The protein below binds the small molecule below.
Small molecule (SMILES): CC(=O)N[C@@H]1[C@@H](O)[C@H](O)[C@@H](CO)O[C@H]1O

Sequence of chain 47.C:
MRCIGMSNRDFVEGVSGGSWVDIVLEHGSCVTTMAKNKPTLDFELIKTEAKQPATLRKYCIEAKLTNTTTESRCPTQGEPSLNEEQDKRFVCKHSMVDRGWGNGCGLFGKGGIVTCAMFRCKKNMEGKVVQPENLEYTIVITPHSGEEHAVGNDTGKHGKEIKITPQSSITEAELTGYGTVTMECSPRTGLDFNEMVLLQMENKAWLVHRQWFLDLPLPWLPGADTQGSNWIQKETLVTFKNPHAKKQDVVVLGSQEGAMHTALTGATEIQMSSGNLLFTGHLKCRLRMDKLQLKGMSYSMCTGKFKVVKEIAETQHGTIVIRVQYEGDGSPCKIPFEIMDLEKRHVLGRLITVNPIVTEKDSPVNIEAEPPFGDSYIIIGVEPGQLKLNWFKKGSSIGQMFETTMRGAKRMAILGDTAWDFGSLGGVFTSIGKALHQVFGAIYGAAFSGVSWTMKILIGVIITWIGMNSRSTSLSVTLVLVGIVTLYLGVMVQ

Sequence of chain 47.A:
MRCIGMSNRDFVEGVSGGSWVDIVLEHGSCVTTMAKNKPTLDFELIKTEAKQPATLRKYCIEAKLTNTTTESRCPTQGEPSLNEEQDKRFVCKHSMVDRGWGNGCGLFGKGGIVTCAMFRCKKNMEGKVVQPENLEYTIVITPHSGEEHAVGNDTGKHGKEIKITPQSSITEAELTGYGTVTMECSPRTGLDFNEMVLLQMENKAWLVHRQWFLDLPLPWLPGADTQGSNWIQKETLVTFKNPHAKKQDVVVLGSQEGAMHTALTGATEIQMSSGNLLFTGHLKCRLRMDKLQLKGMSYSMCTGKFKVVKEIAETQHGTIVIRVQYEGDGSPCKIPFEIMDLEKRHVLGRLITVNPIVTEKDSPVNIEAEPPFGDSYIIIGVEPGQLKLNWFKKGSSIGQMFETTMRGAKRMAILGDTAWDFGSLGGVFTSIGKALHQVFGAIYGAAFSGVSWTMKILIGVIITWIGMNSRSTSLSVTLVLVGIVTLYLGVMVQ

Binding-site contacts:
Ligand atom C2 contacts residue ASN153 of chain 47.A at 2.5 Å.
Ligand atom C4 contacts residue ASN153 of chain 47.A at 4.2 Å.
Ligand atom O7 contacts residue ASN153 of chain 47.A at 4.0 Å.
Ligand atom C1 contacts residue ASN153 of chain 47.A at 1.4 Å.
Ligand atom C5 contacts residue LYS157 of chain 47.A at 4.1 Å.
Ligand atom N2 contacts residue HIS149 of chain 47.A at 4.3 Å.
Ligand atom C2 contacts residue HIS149 of chain 47.A at 3.6 Å.
Ligand atom C8 contacts residue TRP101 of chain 47.C at 3.6 Å (hydrophobic).
Ligand atom C8 contacts residue ASN103 of chain 47.C at 4.5 Å.
Ligand atom O7 contacts residue HIS149 of chain 47.A at 3.3 Å.
Ligand atom O5 contacts residue THR155 of chain 47.A at 4.3 Å.
Ligand atom O5 contacts residue ASN153 of chain 47.A at 2.4 Å (h-bond).
Ligand atom C6 contacts residue HIS158 of chain 47.A at 3.8 Å.
Ligand atom N2 contacts residue ASN153 of chain 47.A at 2.9 Å (h-bond).
Ligand atom O5 contacts residue HIS158 of chain 47.A at 3.1 Å.
Ligand atom C7 contacts residue HIS149 of chain 47.A at 4.2 Å.
Ligand atom O5 contacts residue HIS149 of chain 47.A at 4.1 Å.
Ligand atom C5 contacts residue HIS158 of chain 47.A at 4.1 Å.
Ligand atom C8 contacts residue GLY102 of chain 47.C at 3.3 Å.
Ligand atom C3 contacts residue ASN153 of chain 47.A at 3.8 Å.
Ligand atom O3 contacts residue HIS149 of chain 47.A at 4.4 Å.
Ligand atom C7 contacts residue ASN153 of chain 47.A at 3.7 Å.
Ligand atom C1 contacts residue THR155 of chain 47.A at 3.9 Å.
Ligand atom C1 contacts residue HIS158 of chain 47.A at 4.0 Å.
Ligand atom C6 contacts residue LYS157 of chain 47.A at 3.8 Å.
Ligand atom C5 contacts residue ASN153 of chain 47.A at 3.7 Å.
Ligand atom C1 contacts residue HIS149 of chain 47.A at 4.0 Å.
Ligand atom O6 contacts residue LYS157 of chain 47.A at 3.8 Å.